Sequence of chain 1.F:
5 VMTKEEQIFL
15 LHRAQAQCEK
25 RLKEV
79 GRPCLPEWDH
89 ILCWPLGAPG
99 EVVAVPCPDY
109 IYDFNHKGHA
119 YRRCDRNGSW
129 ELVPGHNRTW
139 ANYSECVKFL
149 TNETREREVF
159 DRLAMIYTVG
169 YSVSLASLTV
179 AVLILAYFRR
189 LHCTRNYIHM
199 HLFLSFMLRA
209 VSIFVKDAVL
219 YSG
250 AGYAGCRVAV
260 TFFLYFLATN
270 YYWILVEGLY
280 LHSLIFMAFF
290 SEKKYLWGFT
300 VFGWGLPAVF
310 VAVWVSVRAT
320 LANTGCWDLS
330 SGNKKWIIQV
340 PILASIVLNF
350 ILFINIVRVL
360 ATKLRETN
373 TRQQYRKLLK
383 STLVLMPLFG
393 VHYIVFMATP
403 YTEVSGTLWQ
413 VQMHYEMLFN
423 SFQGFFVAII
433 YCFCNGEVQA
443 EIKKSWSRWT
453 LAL

This protein binds this small molecule.
Small molecule (SMILES): CC(C)CCC[C@@H](C)[C@H]1CC[C@H]2[C@@H]3CC=C4C[C@@H](O)CC[C@]4(C)[C@H]3CC[C@]12C

Binding-site contacts:
Ligand atom C1 contacts residue VAL356 of chain 1.F at 4.2 Å (hydrophobic).
Ligand atom C3 contacts residue ALA360 of chain 1.F at 4.3 Å (hydrophobic).
Ligand atom C21 contacts residue PHE349 of chain 1.F at 3.9 Å (hydrophobic).
Ligand atom O1 contacts residue ALA360 of chain 1.F at 4.4 Å.
Ligand atom C9 contacts residue VAL356 of chain 1.F at 4.4 Å (hydrophobic).
Ligand atom C11 contacts residue ILE353 of chain 1.F at 4.2 Å (hydrophobic).
Ligand atom C12 contacts residue ILE353 of chain 1.F at 4.0 Å (hydrophobic).
Ligand atom C25 contacts residue ILE396 of chain 1.F at 4.4 Å (hydrophobic).
Ligand atom C23 contacts residue VAL393 of chain 1.F at 4.2 Å (hydrophobic).
Ligand atom C24 contacts residue ILE396 of chain 1.F at 4.4 Å (hydrophobic).
Ligand atom C27 contacts residue VAL397 of chain 1.F at 4.3 Å (hydrophobic).
Ligand atom C26 contacts residue ILE396 of chain 1.F at 3.6 Å (hydrophobic).